Sequence of chain 57.BA:
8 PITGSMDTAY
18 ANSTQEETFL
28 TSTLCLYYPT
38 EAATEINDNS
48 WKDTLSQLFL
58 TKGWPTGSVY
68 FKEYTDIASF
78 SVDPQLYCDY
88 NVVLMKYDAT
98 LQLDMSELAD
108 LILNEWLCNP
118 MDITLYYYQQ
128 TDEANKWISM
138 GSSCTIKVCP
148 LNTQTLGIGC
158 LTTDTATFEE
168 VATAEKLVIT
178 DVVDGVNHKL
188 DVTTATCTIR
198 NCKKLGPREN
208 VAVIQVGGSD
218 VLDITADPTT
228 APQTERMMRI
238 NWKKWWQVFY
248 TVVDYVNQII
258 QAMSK

A small-molecule ligand and the protein it binds are described below.
Small molecule (SMILES): CC(=O)N[C@H]1[C@H](O[C@H]2[C@H](O)[C@@H](NC(C)=O)CO[C@@H]2CO)O[C@H](CO)[C@@H](O)[C@@H]1O

Binding-site contacts:
Ligand atom C2 contacts residue ASN19 of chain 57.BA at 2.9 Å.
Ligand atom C7 contacts residue ASN19 of chain 57.BA at 3.8 Å.
Ligand atom O5 contacts residue ASN19 of chain 57.BA at 2.5 Å (h-bond).
Ligand atom C3 contacts residue ASN19 of chain 57.BA at 4.0 Å.
Ligand atom C4 contacts residue ASN19 of chain 57.BA at 4.4 Å.
Ligand atom C1 contacts residue ASN19 of chain 57.BA at 1.6 Å.
Ligand atom N2 contacts residue ASN19 of chain 57.BA at 3.2 Å (h-bond).
Ligand atom O7 contacts residue ASN19 of chain 57.BA at 4.2 Å.
Ligand atom C8 contacts residue TYR17 of chain 57.BA at 4.4 Å (hydrophobic).
Ligand atom C5 contacts residue ASN19 of chain 57.BA at 3.5 Å.